The small molecule below binds the protein below.
Small molecule (SMILES): O=C(O)C(=O)CC1(C(=O)O)C=CC(O)C=C1

Sequence of chain 1.G:
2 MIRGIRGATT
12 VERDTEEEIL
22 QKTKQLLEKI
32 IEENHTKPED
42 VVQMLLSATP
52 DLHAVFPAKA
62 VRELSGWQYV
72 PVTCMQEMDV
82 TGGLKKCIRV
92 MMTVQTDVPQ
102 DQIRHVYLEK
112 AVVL

Binding-site contacts:
Ligand atom O'L contacts residue TYR108 of chain 1.G at 3.8 Å.
Ligand atom C5 contacts residue THR74 of chain 1.I at 3.5 Å.
Ligand atom O1' contacts residue LEU115 of chain 1.G at 3.5 Å.
Ligand atom O'M contacts residue ARG7 of chain 1.G at 2.9 Å (salt-bridge).
Ligand atom O72 contacts residue ALA59 of chain 1.I at 3.4 Å.
Ligand atom C7 contacts residue ALA59 of chain 1.I at 3.4 Å (hydrophobic).
Ligand atom O'L contacts residue ARG90 of chain 1.G at 2.9 Å (salt-bridge).
Ligand atom O4 contacts residue CYS75 of chain 1.I at 2.7 Å (h-bond).
Ligand atom C6 contacts residue VAL73 of chain 1.I at 3.5 Å (hydrophobic).
Ligand atom O71 contacts residue VAL73 of chain 1.I at 3.7 Å.
Ligand atom C3 contacts residue CYS75 of chain 1.I at 4.1 Å (hydrophobic).
Ligand atom C2' contacts residue ARG90 of chain 1.G at 3.8 Å.
Ligand atom C5 contacts residue CYS75 of chain 1.I at 4.1 Å (hydrophobic).
Ligand atom O'L contacts residue ARG7 of chain 1.G at 2.8 Å (salt-bridge).
Ligand atom O'L contacts residue LEU115 of chain 1.G at 3.6 Å.
Ligand atom C4 contacts residue ARG90 of chain 1.G at 3.5 Å.
Ligand atom O1' contacts residue ARG90 of chain 1.G at 3.1 Å (salt-bridge).
Ligand atom C5 contacts residue ARG7 of chain 1.G at 3.4 Å.
Ligand atom O4 contacts residue GLU78 of chain 1.G at 3.0 Å (salt-bridge).
Ligand atom O71 contacts residue ALA59 of chain 1.I at 3.5 Å.
Ligand atom C7 contacts residue ARG63 of chain 1.I at 4.0 Å.
Ligand atom C1' contacts residue LEU115 of chain 1.G at 4.0 Å (hydrophobic).
Ligand atom C6 contacts residue ARG7 of chain 1.G at 3.6 Å.
Ligand atom C2 contacts residue PHE57 of chain 1.I at 3.5 Å (hydrophobic).
Ligand atom C3 contacts residue PHE57 of chain 1.I at 3.5 Å (hydrophobic).
Ligand atom O72 contacts residue ARG63 of chain 1.I at 3.3 Å (salt-bridge).
Ligand atom C2' contacts residue LEU115 of chain 1.G at 3.9 Å (hydrophobic).
Ligand atom O72 contacts residue LYS60 of chain 1.I at 3.5 Å (salt-bridge).
Ligand atom C4 contacts residue CYS75 of chain 1.I at 4.0 Å (hydrophobic).
Ligand atom C4 contacts residue GLU78 of chain 1.G at 3.6 Å.
Ligand atom C1' contacts residue ARG90 of chain 1.G at 4.0 Å.
Ligand atom C2 contacts residue ALA59 of chain 1.I at 3.9 Å (hydrophobic).
Ligand atom C2' contacts residue ARG7 of chain 1.G at 3.3 Å.
Ligand atom C6 contacts residue ALA59 of chain 1.I at 4.1 Å (hydrophobic).
Ligand atom C2' contacts residue TYR108 of chain 1.G at 3.9 Å (hydrophobic).
Ligand atom O4 contacts residue THR74 of chain 1.I at 3.2 Å (h-bond).
Ligand atom C5 contacts residue VAL73 of chain 1.I at 3.5 Å (hydrophobic).
Ligand atom O'M contacts residue TYR108 of chain 1.G at 3.0 Å (h-bond).
Ligand atom C4 contacts residue THR74 of chain 1.I at 3.8 Å.
Ligand atom C1 contacts residue ALA59 of chain 1.I at 4.0 Å (hydrophobic).

Sequence of chain 1.I:
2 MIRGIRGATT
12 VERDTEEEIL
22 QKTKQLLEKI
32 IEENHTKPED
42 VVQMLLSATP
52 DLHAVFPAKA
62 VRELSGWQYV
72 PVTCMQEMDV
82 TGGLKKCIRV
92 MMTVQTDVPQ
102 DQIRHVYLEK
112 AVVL